Binding-site contacts:
Ligand atom C2 contacts residue LEU200 of chain 1.A at 3.2 Å (hydrophobic).
Ligand atom C5 contacts residue HIS96 of chain 1.A at 3.8 Å.
Ligand atom O8 contacts residue HIS96 of chain 1.A at 3.0 Å.
Ligand atom S6 contacts residue ZN1 of chain 1.C at 3.0 Å.
Ligand atom C22 contacts residue LEU200 of chain 1.A at 3.8 Å (hydrophobic).
Ligand atom O7 contacts residue SER199 of chain 1.A at 3.6 Å.
Ligand atom N11 contacts residue ZN1 of chain 1.C at 1.9 Å.
Ligand atom N15 contacts residue PHE133 of chain 1.A at 3.5 Å.
Ligand atom CL contacts residue VAL209 of chain 1.A at 3.7 Å.
Ligand atom O21 contacts residue ARG93 of chain 1.A at 2.9 Å (salt-bridge).
Ligand atom S6 contacts residue HIS96 of chain 1.A at 3.8 Å.
Ligand atom O7 contacts residue TRP211 of chain 1.A at 3.3 Å.
Ligand atom C19 contacts residue PHE133 of chain 1.A at 3.7 Å (hydrophobic).
Ligand atom C16 contacts residue GLN94 of chain 1.A at 3.6 Å.
Ligand atom C14 contacts residue PHE133 of chain 1.A at 3.8 Å (hydrophobic).
Ligand atom C5 contacts residue VAL202 of chain 1.A at 3.3 Å (hydrophobic).
Ligand atom O12 contacts residue LEU200 of chain 1.A at 3.7 Å.
Ligand atom O8 contacts residue ZN1 of chain 1.C at 2.6 Å.
Ligand atom N11 contacts residue HIS98 of chain 1.A at 3.2 Å (h-bond).
Ligand atom C19 contacts residue ARG93 of chain 1.A at 3.3 Å.
Ligand atom C20 contacts residue VAL123 of chain 1.A at 3.9 Å (hydrophobic).
Ligand atom N11 contacts residue HIS121 of chain 1.A at 3.5 Å (h-bond).
Ligand atom N11 contacts residue THR201 of chain 1.A at 2.8 Å (h-bond).
Ligand atom O7 contacts residue THR201 of chain 1.A at 2.8 Å (h-bond).
Ligand atom C20 contacts residue PHE133 of chain 1.A at 3.6 Å (hydrophobic).
Ligand atom N11 contacts residue HIS96 of chain 1.A at 3.1 Å (h-bond).
Ligand atom C20 contacts residue GLN94 of chain 1.A at 2.7 Å.
Ligand atom C3 contacts residue LEU200 of chain 1.A at 3.2 Å (hydrophobic).
Ligand atom CL contacts residue LEU200 of chain 1.A at 3.2 Å.
Ligand atom O12 contacts residue PHE133 of chain 1.A at 3.6 Å.
Ligand atom S6 contacts residue THR201 of chain 1.A at 3.9 Å.
Ligand atom O7 contacts residue LEU200 of chain 1.A at 3.1 Å.
Ligand atom C18 contacts residue ARG93 of chain 1.A at 3.6 Å.
Ligand atom C1 contacts residue VAL202 of chain 1.A at 3.3 Å (hydrophobic).
Ligand atom C18 contacts residue PHE133 of chain 1.A at 3.8 Å (hydrophobic).
Ligand atom O8 contacts residue VAL123 of chain 1.A at 3.9 Å.
Ligand atom O8 contacts residue HIS121 of chain 1.A at 3.2 Å (h-bond).
Ligand atom C16 contacts residue PHE133 of chain 1.A at 3.4 Å (hydrophobic).
Ligand atom CL contacts residue VAL145 of chain 1.A at 3.3 Å.
Ligand atom N17 contacts residue PHE133 of chain 1.A at 3.9 Å.

This small molecule binds to this protein.
Small molecule (SMILES): Cc1cc(=O)[nH]c(SCC(=O)c2ccc(S(N)(=O)=O)c(Cl)c2)n1

Sequence of chain 1.A:
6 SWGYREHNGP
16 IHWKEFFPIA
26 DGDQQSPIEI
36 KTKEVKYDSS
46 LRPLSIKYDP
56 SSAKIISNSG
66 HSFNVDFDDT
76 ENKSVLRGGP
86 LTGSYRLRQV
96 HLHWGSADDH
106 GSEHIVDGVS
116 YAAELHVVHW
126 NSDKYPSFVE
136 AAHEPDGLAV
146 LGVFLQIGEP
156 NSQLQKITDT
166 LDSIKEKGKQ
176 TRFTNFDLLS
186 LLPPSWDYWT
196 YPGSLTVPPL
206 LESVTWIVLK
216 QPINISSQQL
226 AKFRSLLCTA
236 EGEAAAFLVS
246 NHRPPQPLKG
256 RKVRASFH